A protein and the small-molecule ligand that binds it are described below.
Small molecule (SMILES): Nc1ncnc2c1ncn2[C@@H]1O[C@H](COP(=O)(O)O)[C@@H](OP(=O)(O)O)[C@H]1O

Sequence of chain 1.A:
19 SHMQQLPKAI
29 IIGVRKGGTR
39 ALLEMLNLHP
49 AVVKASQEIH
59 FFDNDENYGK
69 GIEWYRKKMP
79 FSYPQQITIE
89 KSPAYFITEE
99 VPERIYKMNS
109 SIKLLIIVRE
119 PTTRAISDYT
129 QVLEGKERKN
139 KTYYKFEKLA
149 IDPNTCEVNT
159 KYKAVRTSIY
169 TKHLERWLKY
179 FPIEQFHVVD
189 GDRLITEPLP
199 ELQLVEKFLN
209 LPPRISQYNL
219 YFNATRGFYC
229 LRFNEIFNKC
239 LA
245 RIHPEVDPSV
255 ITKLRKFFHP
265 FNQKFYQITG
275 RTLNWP

Binding-site contacts:
Ligand atom C6 contacts residue PHE226 of chain 1.A at 3.7 Å (hydrophobic).
Ligand atom O4' contacts residue GLY36 of chain 1.A at 3.3 Å.
Ligand atom O2' contacts residue ARG117 of chain 1.A at 3.4 Å (salt-bridge).
Ligand atom O3P contacts residue ARG245 of chain 1.A at 3.5 Å (salt-bridge).
Ligand atom N1 contacts residue PHE226 of chain 1.A at 3.6 Å.
Ligand atom O5' contacts residue LYS34 of chain 1.A at 3.3 Å.
Ligand atom P2 contacts residue THR37 of chain 1.A at 3.5 Å.
Ligand atom N3 contacts residue PHE226 of chain 1.A at 3.5 Å.
Ligand atom O5P contacts residue ARG38 of chain 1.A at 3.2 Å (salt-bridge).
Ligand atom O2P contacts residue ARG117 of chain 1.A at 3.1 Å (salt-bridge).
Ligand atom C8 contacts residue ILE193 of chain 1.A at 3.3 Å (hydrophobic).
Ligand atom N7 contacts residue ILE193 of chain 1.A at 3.7 Å.
Ligand atom N6 contacts residue TYR227 of chain 1.A at 3.0 Å (h-bond).
Ligand atom O2' contacts residue PHE226 of chain 1.A at 3.7 Å.
Ligand atom P2 contacts residue LYS34 of chain 1.A at 3.5 Å.
Ligand atom O3' contacts residue SER125 of chain 1.A at 3.7 Å.
Ligand atom P1 contacts residue ARG117 of chain 1.A at 3.5 Å.
Ligand atom N1 contacts residue LEU239 of chain 1.A at 3.5 Å.
Ligand atom O4P contacts residue GLY35 of chain 1.A at 3.7 Å.
Ligand atom O4P contacts residue THR37 of chain 1.A at 2.6 Å (h-bond).
Ligand atom O5P contacts residue THR37 of chain 1.A at 3.4 Å (h-bond).
Ligand atom C5 contacts residue ALA39 of chain 1.A at 3.7 Å (hydrophobic).
Ligand atom N7 contacts residue ALA39 of chain 1.A at 3.5 Å.
Ligand atom N6 contacts residue LEU239 of chain 1.A at 3.8 Å.
Ligand atom O5' contacts residue GLY35 of chain 1.A at 3.8 Å.
Ligand atom O2P contacts residue HIS247 of chain 1.A at 2.6 Å (h-bond).
Ligand atom O3' contacts residue ARG117 of chain 1.A at 3.0 Å (salt-bridge).
Ligand atom C2 contacts residue PHE226 of chain 1.A at 3.6 Å (hydrophobic).
Ligand atom O2' contacts residue ILE193 of chain 1.A at 3.7 Å.
Ligand atom O5' contacts residue GLY36 of chain 1.A at 3.1 Å (h-bond).
Ligand atom O4P contacts residue LYS34 of chain 1.A at 3.0 Å (salt-bridge).
Ligand atom P1 contacts residue HIS247 of chain 1.A at 3.8 Å.
Ligand atom O2P contacts residue SER125 of chain 1.A at 2.5 Å (h-bond).
Ligand atom O4P contacts residue GLY36 of chain 1.A at 3.4 Å (h-bond).
Ligand atom O6P contacts residue LYS34 of chain 1.A at 3.4 Å (salt-bridge).
Ligand atom C5 contacts residue PHE226 of chain 1.A at 3.6 Å (hydrophobic).
Ligand atom C2' contacts residue PHE226 of chain 1.A at 3.7 Å (hydrophobic).
Ligand atom C4 contacts residue PHE226 of chain 1.A at 3.5 Å (hydrophobic).
Ligand atom C6 contacts residue LEU239 of chain 1.A at 3.6 Å (hydrophobic).
Ligand atom P1 contacts residue SER125 of chain 1.A at 3.6 Å.